A small-molecule ligand and the protein it binds are described below.
Small molecule (SMILES): CCc1cc(CNC)cc(OCc2ccc3ccc(N)nc3c2)c1

Sequence of chain 1.A:
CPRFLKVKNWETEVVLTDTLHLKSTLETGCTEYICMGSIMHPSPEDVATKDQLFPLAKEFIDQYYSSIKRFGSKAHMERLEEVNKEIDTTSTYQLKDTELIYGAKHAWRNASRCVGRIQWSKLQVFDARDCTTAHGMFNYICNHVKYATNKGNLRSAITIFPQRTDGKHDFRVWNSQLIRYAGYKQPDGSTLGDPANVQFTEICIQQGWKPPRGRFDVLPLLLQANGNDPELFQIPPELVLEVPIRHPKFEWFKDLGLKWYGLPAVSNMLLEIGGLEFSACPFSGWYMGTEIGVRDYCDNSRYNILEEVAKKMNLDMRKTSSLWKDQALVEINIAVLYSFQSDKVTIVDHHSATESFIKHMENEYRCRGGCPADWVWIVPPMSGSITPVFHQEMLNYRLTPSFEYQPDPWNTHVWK

Binding-site contacts:
Ligand atom N02 contacts residue HEM1 of chain 1.C at 3.9 Å.
Ligand atom C27 contacts residue TYR410 of chain 1.A at 3.7 Å (hydrophobic).
Ligand atom N02 contacts residue TYR292 of chain 1.A at 3.9 Å.
Ligand atom C06 contacts residue VAL271 of chain 1.A at 3.6 Å (hydrophobic).
Ligand atom C21 contacts residue HEM1 of chain 1.C at 3.1 Å.
Ligand atom N02 contacts residue GLU296 of chain 1.A at 2.7 Å (salt-bridge).
Ligand atom C02 contacts residue GLU296 of chain 1.A at 3.5 Å.
Ligand atom C10 contacts residue GLU296 of chain 1.A at 3.5 Å.
Ligand atom N02 contacts residue PRO269 of chain 1.A at 3.5 Å.
Ligand atom C31 contacts residue HEM1 of chain 1.C at 3.7 Å.
Ligand atom N01 contacts residue HEM1 of chain 1.C at 4.0 Å.
Ligand atom C29 contacts residue H4B1 of chain 1.D at 3.6 Å.
Ligand atom C06 contacts residue HEM1 of chain 1.C at 3.2 Å.
Ligand atom C07 contacts residue VAL271 of chain 1.A at 3.4 Å (hydrophobic).
Ligand atom C03 contacts residue HEM1 of chain 1.C at 3.0 Å.
Ligand atom N30 contacts residue H4B1 of chain 1.D at 3.1 Å (h-bond).
Ligand atom C28 contacts residue HIS41 of chain 1.A at 3.3 Å.
Ligand atom N02 contacts residue TRP291 of chain 1.A at 2.8 Å (h-bond).
Ligand atom C31 contacts residue ARG300 of chain 1.A at 3.6 Å.
Ligand atom C02 contacts residue TRP291 of chain 1.A at 3.9 Å (hydrophobic).
Ligand atom N30 contacts residue HEM1 of chain 1.C at 2.9 Å (h-bond).
Ligand atom C31 contacts residue H4B1 of chain 1.D at 3.4 Å.
Ligand atom C08 contacts residue VAL271 of chain 1.A at 3.7 Å (hydrophobic).
Ligand atom C11 contacts residue HEM1 of chain 1.C at 3.0 Å.
Ligand atom C02 contacts residue HEM1 of chain 1.C at 3.7 Å.
Ligand atom C10 contacts residue HEM1 of chain 1.C at 3.8 Å.
Ligand atom C08 contacts residue HEM1 of chain 1.C at 3.8 Å.
Ligand atom C09 contacts residue GLU296 of chain 1.A at 3.4 Å.
Ligand atom C26 contacts residue HEM1 of chain 1.C at 2.9 Å.
Ligand atom O12 contacts residue HEM1 of chain 1.C at 3.2 Å (h-bond).
Ligand atom C22 contacts residue TRP382 of chain 1.A at 4.0 Å (hydrophobic).
Ligand atom C22 contacts residue HEM1 of chain 1.C at 3.2 Å.
Ligand atom C04 contacts residue HEM1 of chain 1.C at 3.2 Å.
Ligand atom C05 contacts residue HEM1 of chain 1.C at 3.6 Å.
Ligand atom C09 contacts residue HEM1 of chain 1.C at 3.3 Å.
Ligand atom N01 contacts residue GLU296 of chain 1.A at 2.7 Å (salt-bridge).
Ligand atom C25 contacts residue HEM1 of chain 1.C at 3.7 Å.
Ligand atom C07 contacts residue HEM1 of chain 1.C at 3.5 Å.
Ligand atom C06 contacts residue PHE288 of chain 1.A at 3.6 Å (hydrophobic).
Ligand atom C28 contacts residue TYR410 of chain 1.A at 3.7 Å (hydrophobic).